This small molecule binds to this protein.
Small molecule (SMILES): Cc1cc2c(s1)c(-c1ccc(C(=O)O)cc1)nn2C(=O)c1c(Cl)cccc1Cl

Sequence of chain 1.A:
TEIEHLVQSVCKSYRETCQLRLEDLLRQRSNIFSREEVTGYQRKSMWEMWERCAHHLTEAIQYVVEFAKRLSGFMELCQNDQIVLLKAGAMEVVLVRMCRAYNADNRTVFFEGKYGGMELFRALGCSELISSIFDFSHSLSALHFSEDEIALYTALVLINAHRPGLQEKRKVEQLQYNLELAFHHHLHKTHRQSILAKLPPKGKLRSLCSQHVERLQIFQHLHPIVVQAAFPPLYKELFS

Binding-site contacts:
Ligand atom C5 contacts residue LEU261 of chain 1.A at 3.5 Å (hydrophobic).
Ligand atom C5 contacts residue ILE84 of chain 1.A at 3.8 Å (hydrophobic).
Ligand atom C16 contacts residue PHE262 of chain 1.A at 3.6 Å (hydrophobic).
Ligand atom O2 contacts residue GLN251 of chain 1.A at 3.6 Å.
Ligand atom C2 contacts residue LEU261 of chain 1.A at 3.9 Å (hydrophobic).
Ligand atom O3 contacts residue MET114 of chain 1.A at 3.5 Å.
Ligand atom O2 contacts residue ALA253 of chain 1.A at 2.9 Å (h-bond).
Ligand atom C19 contacts residue ALA77 of chain 1.A at 3.9 Å (hydrophobic).
Ligand atom N1 contacts residue PHE262 of chain 1.A at 3.5 Å.
Ligand atom CL2 contacts residue THR81 of chain 1.A at 3.6 Å.
Ligand atom C1 contacts residue MET114 of chain 1.A at 3.8 Å (hydrophobic).
Ligand atom C1 contacts residue LEU109 of chain 1.A at 3.6 Å (hydrophobic).
Ligand atom C4 contacts residue LEU261 of chain 1.A at 3.6 Å (hydrophobic).
Ligand atom C18 contacts residue TRP73 of chain 1.A at 3.7 Å (hydrophobic).
Ligand atom C12 contacts residue THR81 of chain 1.A at 3.9 Å.
Ligand atom CL1 contacts residue GLN240 of chain 1.A at 3.4 Å.
Ligand atom C19 contacts residue THR81 of chain 1.A at 3.6 Å.
Ligand atom O1 contacts residue PHE254 of chain 1.A at 2.9 Å (h-bond).
Ligand atom S1 contacts residue LEU261 of chain 1.A at 3.8 Å.
Ligand atom C9 contacts residue TYR258 of chain 1.A at 3.7 Å (hydrophobic).
Ligand atom C1 contacts residue LYS110 of chain 1.A at 3.2 Å.
Ligand atom C11 contacts residue ALA253 of chain 1.A at 3.5 Å (hydrophobic).
Ligand atom O1 contacts residue ALA253 of chain 1.A at 3.3 Å (h-bond).
Ligand atom C17 contacts residue PHE262 of chain 1.A at 3.5 Å (hydrophobic).
Ligand atom C11 contacts residue PHE254 of chain 1.A at 3.7 Å (hydrophobic).
Ligand atom C7 contacts residue PHE262 of chain 1.A at 3.8 Å (hydrophobic).
Ligand atom O3 contacts residue LEU239 of chain 1.A at 3.4 Å.
Ligand atom O3 contacts residue VAL236 of chain 1.A at 3.9 Å.
Ligand atom O2 contacts residue PHE254 of chain 1.A at 3.9 Å.
Ligand atom C9 contacts residue LEU257 of chain 1.A at 3.9 Å (hydrophobic).
Ligand atom C13 contacts residue ILE84 of chain 1.A at 3.9 Å (hydrophobic).
Ligand atom C7 contacts residue ILE84 of chain 1.A at 3.6 Å (hydrophobic).
Ligand atom CL2 contacts residue MET114 of chain 1.A at 3.7 Å.
Ligand atom C8 contacts residue LEU257 of chain 1.A at 3.8 Å (hydrophobic).
Ligand atom CL2 contacts residue LEU80 of chain 1.A at 3.5 Å.
Ligand atom O2 contacts residue ALA252 of chain 1.A at 3.6 Å.
Ligand atom O2 contacts residue GLN85 of chain 1.A at 2.8 Å (h-bond).
Ligand atom C6 contacts residue ILE84 of chain 1.A at 3.8 Å (hydrophobic).
Ligand atom O1 contacts residue TYR258 of chain 1.A at 3.5 Å.
Ligand atom C3 contacts residue LEU261 of chain 1.A at 3.5 Å (hydrophobic).